Sequence of chain 49.C:
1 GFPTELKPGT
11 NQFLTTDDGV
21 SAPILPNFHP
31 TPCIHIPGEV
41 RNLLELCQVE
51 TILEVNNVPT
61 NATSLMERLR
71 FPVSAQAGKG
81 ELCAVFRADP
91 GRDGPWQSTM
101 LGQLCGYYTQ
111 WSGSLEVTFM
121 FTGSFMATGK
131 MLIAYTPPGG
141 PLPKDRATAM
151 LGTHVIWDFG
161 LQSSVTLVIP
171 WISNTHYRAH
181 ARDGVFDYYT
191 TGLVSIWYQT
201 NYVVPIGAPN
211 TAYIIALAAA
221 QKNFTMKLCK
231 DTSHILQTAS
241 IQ

Sequence of chain 49.A:
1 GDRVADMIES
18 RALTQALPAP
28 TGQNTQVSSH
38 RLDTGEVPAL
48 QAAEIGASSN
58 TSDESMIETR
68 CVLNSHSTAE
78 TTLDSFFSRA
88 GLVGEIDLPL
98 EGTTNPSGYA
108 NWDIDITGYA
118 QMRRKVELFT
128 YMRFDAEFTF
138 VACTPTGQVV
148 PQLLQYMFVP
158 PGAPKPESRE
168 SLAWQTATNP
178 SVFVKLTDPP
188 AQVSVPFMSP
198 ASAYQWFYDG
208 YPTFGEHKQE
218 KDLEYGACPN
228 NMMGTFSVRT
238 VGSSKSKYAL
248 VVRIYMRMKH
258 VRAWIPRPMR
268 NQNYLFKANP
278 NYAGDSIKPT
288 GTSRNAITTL

The protein below binds the small molecule below.
Small molecule (SMILES): CCO/N=C/c1ccc(OCC[C@@H](C)CCN2CCN(c3ccnc(N)c3)C2=O)cc1

Sequence of chain 50.C:
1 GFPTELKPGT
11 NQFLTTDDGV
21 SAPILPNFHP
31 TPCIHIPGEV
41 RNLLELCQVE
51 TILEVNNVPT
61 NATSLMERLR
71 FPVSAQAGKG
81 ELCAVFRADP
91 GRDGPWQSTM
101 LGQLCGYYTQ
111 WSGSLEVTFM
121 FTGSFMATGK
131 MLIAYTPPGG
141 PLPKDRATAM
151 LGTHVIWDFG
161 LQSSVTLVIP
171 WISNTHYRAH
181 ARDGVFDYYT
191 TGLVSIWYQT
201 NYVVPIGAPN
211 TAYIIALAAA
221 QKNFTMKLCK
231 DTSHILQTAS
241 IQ

Binding-site contacts:
Ligand atom OAD contacts residue ILE113 of chain 49.A at 3.1 Å (h-bond).
Ligand atom OAW contacts residue ILE111 of chain 49.A at 3.2 Å.
Ligand atom NBE contacts residue TRP203 of chain 49.A at 3.8 Å.
Ligand atom CAG contacts residue ASN228 of chain 49.A at 3.3 Å.
Ligand atom CAB contacts residue PHE131 of chain 49.A at 3.8 Å (hydrophobic).
Ligand atom CAN contacts residue PHE135 of chain 49.A at 3.4 Å (hydrophobic).
Ligand atom CAA contacts residue TYR153 of chain 49.A at 3.9 Å (hydrophobic).
Ligand atom CAR contacts residue ASN228 of chain 49.A at 3.7 Å.
Ligand atom CAJ contacts residue VAL192 of chain 49.A at 3.7 Å (hydrophobic).
Ligand atom CAS contacts residue ASN228 of chain 49.A at 3.8 Å.
Ligand atom CBA contacts residue ILE111 of chain 49.A at 3.7 Å (hydrophobic).
Ligand atom NAC contacts residue ALA275 of chain 49.A at 3.5 Å.
Ligand atom OAD contacts residue ASP112 of chain 49.A at 3.4 Å.
Ligand atom CAS contacts residue TYR201 of chain 49.A at 3.7 Å (hydrophobic).
Ligand atom CAM contacts residue PRO177 of chain 49.A at 3.6 Å (hydrophobic).
Ligand atom CAM contacts residue PHE155 of chain 49.A at 3.8 Å (hydrophobic).
Ligand atom CAB contacts residue PHE135 of chain 49.A at 3.8 Å (hydrophobic).
Ligand atom CAQ contacts residue ILE113 of chain 49.A at 3.9 Å (hydrophobic).
Ligand atom OAV contacts residue VAL190 of chain 49.A at 3.9 Å.
Ligand atom CAH contacts residue VAL192 of chain 49.A at 3.5 Å (hydrophobic).
Ligand atom CAA contacts residue PRO177 of chain 49.A at 3.5 Å (hydrophobic).
Ligand atom CBB contacts residue ASN228 of chain 49.A at 3.7 Å.
Ligand atom CAA contacts residue SER178 of chain 49.A at 3.5 Å.
Ligand atom CAI contacts residue PHE155 of chain 49.A at 3.1 Å (hydrophobic).
Ligand atom NAT contacts residue PHE155 of chain 49.A at 3.6 Å.
Ligand atom CAG contacts residue GLN202 of chain 49.A at 3.5 Å.
Ligand atom OAW contacts residue MET195 of chain 49.A at 3.5 Å.
Ligand atom CAJ contacts residue PHE135 of chain 49.A at 3.1 Å (hydrophobic).
Ligand atom CAR contacts residue TYR201 of chain 49.A at 3.2 Å (hydrophobic).
Ligand atom CAZ contacts residue VAL192 of chain 49.A at 3.6 Å (hydrophobic).
Ligand atom CAF contacts residue TRP203 of chain 49.A at 3.7 Å (hydrophobic).
Ligand atom CAK contacts residue PHE155 of chain 49.A at 2.9 Å (hydrophobic).
Ligand atom CAH contacts residue PHE135 of chain 49.A at 3.4 Å (hydrophobic).
Ligand atom NAC contacts residue THR114 of chain 49.A at 3.1 Å (h-bond).
Ligand atom CAA contacts residue VAL179 of chain 49.A at 3.1 Å (hydrophobic).
Ligand atom CAY contacts residue THR114 of chain 49.A at 3.8 Å.
Ligand atom CAF contacts residue GLN202 of chain 49.A at 3.5 Å.
Ligand atom CAF contacts residue ASN228 of chain 49.A at 3.8 Å.
Ligand atom CAE contacts residue PHE137 of chain 49.A at 3.9 Å (hydrophobic).
Ligand atom CAL contacts residue THR114 of chain 49.A at 3.8 Å.